Sequence of chain 54.C:
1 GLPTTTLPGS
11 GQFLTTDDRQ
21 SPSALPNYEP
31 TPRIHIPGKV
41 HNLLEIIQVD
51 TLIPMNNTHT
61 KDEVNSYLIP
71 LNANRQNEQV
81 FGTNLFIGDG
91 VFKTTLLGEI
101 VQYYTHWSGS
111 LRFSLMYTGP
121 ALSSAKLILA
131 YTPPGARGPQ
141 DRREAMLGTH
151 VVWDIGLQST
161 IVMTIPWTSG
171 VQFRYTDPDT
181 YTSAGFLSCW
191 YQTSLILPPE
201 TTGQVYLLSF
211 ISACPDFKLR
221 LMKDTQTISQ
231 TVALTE

Sequence of chain 53.C:
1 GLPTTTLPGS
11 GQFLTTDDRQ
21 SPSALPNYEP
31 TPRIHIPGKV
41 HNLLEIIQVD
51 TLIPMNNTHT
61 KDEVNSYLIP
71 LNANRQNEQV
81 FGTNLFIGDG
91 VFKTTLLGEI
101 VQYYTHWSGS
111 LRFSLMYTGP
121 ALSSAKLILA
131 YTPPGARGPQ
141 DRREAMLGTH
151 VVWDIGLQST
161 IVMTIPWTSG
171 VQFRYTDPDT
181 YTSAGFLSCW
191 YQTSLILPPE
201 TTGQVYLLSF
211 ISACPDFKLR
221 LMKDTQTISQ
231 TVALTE

Sequence of chain 53.A:
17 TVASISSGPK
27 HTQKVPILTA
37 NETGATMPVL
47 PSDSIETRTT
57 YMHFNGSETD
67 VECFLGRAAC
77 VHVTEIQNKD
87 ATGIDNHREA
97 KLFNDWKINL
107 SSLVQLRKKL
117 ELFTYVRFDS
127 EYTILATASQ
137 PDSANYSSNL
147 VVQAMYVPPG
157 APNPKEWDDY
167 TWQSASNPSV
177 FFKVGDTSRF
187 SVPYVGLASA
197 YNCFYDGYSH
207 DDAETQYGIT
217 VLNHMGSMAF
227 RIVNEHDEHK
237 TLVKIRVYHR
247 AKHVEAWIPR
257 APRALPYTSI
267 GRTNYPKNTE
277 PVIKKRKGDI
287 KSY

A small-molecule ligand and the protein it binds are described below.
Small molecule (SMILES): Cc1cc(CCCCCOc2c(Cl)cc(C3=NCCO3)cc2Cl)on1

Binding-site contacts:
Ligand atom C4A contacts residue ALA150 of chain 53.A at 3.9 Å (hydrophobic).
Ligand atom C3B contacts residue ALA24 of chain 53.C at 4.0 Å (hydrophobic).
Ligand atom C4 contacts residue TYR197 of chain 53.A at 3.6 Å (hydrophobic).
Ligand atom CL1 contacts residue VAL188 of chain 53.A at 3.7 Å.
Ligand atom CL2 contacts residue ILE104 of chain 53.A at 3.4 Å.
Ligand atom C4A contacts residue PRO174 of chain 53.A at 3.2 Å (hydrophobic).
Ligand atom O1 contacts residue MET221 of chain 53.A at 3.4 Å (h-bond).
Ligand atom C31 contacts residue ASN219 of chain 53.A at 3.7 Å.
Ligand atom C4B contacts residue PHE186 of chain 53.A at 3.6 Å (hydrophobic).
Ligand atom C4C contacts residue VAL191 of chain 53.A at 3.7 Å (hydrophobic).
Ligand atom C4B contacts residue TYR152 of chain 53.A at 3.7 Å (hydrophobic).
Ligand atom CL2 contacts residue MET224 of chain 53.A at 3.2 Å.
Ligand atom C3C contacts residue ILE104 of chain 53.A at 3.6 Å (hydrophobic).
Ligand atom O1A contacts residue MET224 of chain 53.A at 3.9 Å.
Ligand atom N2 contacts residue MET221 of chain 53.A at 3.9 Å.
Ligand atom C5C contacts residue TYR152 of chain 53.A at 3.8 Å (hydrophobic).
Ligand atom C4A contacts residue SER175 of chain 53.A at 3.6 Å.
Ligand atom C5 contacts residue MET221 of chain 53.A at 3.9 Å (hydrophobic).
Ligand atom N2 contacts residue ASN219 of chain 53.A at 3.5 Å (h-bond).
Ligand atom C4A contacts residue VAL176 of chain 53.A at 3.9 Å (hydrophobic).
Ligand atom C1C contacts residue LEU106 of chain 53.A at 3.9 Å (hydrophobic).
Ligand atom C2A contacts residue PHE186 of chain 53.A at 3.6 Å (hydrophobic).
Ligand atom C5A contacts residue VAL176 of chain 53.A at 3.8 Å (hydrophobic).
Ligand atom C31 contacts residue TYR197 of chain 53.A at 3.6 Å (hydrophobic).
Ligand atom C5B contacts residue PHE186 of chain 53.A at 3.8 Å (hydrophobic).
Ligand atom C3C contacts residue TYR128 of chain 53.A at 3.8 Å (hydrophobic).
Ligand atom C5B contacts residue MET224 of chain 53.A at 3.8 Å (hydrophobic).
Ligand atom C5A contacts residue ALA150 of chain 53.A at 3.4 Å (hydrophobic).
Ligand atom O1A contacts residue PHE186 of chain 53.A at 3.4 Å.
Ligand atom CL1 contacts residue LEU25 of chain 53.C at 3.5 Å.
Ligand atom O1B contacts residue VAL188 of chain 53.A at 3.8 Å.
Ligand atom C2C contacts residue ILE104 of chain 53.A at 3.9 Å (hydrophobic).
Ligand atom O1 contacts residue LEU106 of chain 53.A at 3.7 Å.
Ligand atom C2C contacts residue MET221 of chain 53.A at 3.3 Å (hydrophobic).
Ligand atom C3B contacts residue TYR152 of chain 53.A at 3.9 Å (hydrophobic).
Ligand atom N3A contacts residue PRO174 of chain 53.A at 3.3 Å (h-bond).
Ligand atom N3A contacts residue ALA24 of chain 53.C at 3.8 Å.
Ligand atom CL2 contacts residue TYR128 of chain 53.A at 3.4 Å.
Ligand atom C5 contacts residue LEU106 of chain 53.A at 3.7 Å (hydrophobic).
Ligand atom C1C contacts residue TYR128 of chain 53.A at 3.6 Å (hydrophobic).